Sequence of chain 1.O:
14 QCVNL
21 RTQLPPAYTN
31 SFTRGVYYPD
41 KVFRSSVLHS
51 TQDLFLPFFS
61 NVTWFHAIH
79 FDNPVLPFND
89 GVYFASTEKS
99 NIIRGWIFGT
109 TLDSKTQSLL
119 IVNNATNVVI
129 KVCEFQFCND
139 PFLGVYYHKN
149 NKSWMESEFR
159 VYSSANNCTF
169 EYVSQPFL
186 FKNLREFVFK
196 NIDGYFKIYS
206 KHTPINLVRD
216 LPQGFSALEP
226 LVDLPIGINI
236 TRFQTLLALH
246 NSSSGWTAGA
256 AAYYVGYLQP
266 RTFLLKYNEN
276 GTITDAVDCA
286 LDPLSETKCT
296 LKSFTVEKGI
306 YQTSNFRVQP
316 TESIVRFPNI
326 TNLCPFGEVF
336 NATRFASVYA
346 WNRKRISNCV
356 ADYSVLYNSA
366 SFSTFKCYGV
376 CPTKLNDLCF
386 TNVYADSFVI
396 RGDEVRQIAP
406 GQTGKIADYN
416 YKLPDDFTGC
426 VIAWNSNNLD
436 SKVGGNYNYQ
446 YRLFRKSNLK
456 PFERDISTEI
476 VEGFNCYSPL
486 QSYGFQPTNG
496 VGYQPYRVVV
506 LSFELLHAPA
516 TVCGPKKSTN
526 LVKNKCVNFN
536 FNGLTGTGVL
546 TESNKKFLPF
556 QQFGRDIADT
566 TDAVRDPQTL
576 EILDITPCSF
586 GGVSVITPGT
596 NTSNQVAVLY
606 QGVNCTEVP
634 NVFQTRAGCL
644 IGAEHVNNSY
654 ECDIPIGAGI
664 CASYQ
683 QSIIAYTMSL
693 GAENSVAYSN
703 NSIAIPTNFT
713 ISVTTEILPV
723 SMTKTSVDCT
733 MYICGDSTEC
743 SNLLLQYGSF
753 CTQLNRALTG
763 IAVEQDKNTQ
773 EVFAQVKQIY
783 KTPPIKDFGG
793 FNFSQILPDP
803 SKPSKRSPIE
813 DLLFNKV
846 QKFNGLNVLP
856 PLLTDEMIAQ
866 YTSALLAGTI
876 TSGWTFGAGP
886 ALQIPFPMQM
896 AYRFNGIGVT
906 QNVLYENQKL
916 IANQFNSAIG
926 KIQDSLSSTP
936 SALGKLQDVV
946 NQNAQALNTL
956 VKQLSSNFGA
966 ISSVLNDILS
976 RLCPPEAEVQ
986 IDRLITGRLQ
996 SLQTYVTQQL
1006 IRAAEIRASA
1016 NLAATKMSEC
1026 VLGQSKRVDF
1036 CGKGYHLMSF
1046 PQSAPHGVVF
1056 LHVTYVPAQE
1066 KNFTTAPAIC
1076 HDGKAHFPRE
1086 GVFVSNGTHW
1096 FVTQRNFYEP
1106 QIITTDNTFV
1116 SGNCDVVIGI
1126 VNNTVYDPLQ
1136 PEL

Binding-site contacts:
Ligand atom N2 contacts residue ASN609 of chain 1.O at 2.9 Å (h-bond).
Ligand atom O7 contacts residue THR611 of chain 1.O at 4.0 Å.
Ligand atom O5 contacts residue ASN609 of chain 1.O at 2.4 Å (h-bond).
Ligand atom C7 contacts residue ASN609 of chain 1.O at 3.5 Å.
Ligand atom C4 contacts residue ASN609 of chain 1.O at 4.3 Å.
Ligand atom O7 contacts residue ASN609 of chain 1.O at 3.7 Å.
Ligand atom C2 contacts residue ASN609 of chain 1.O at 2.5 Å.
Ligand atom C1 contacts residue ASN609 of chain 1.O at 1.5 Å.
Ligand atom C8 contacts residue THR611 of chain 1.O at 4.2 Å.
Ligand atom C7 contacts residue THR611 of chain 1.O at 4.4 Å.
Ligand atom C3 contacts residue ASN609 of chain 1.O at 3.8 Å.
Ligand atom C5 contacts residue ASN609 of chain 1.O at 3.7 Å.

A small-molecule ligand and the protein it binds are described below.
Small molecule (SMILES): CC(=O)N[C@@H]1[C@@H](O)[C@H](O)[C@@H](CO)O[C@H]1O